Binding-site contacts:
Ligand atom C8 contacts residue PRO272 of chain 1.A at 3.9 Å (hydrophobic).
Ligand atom C4 contacts residue ASP303 of chain 1.A at 3.3 Å.
Ligand atom O6B contacts residue ASP303 of chain 1.A at 3.8 Å.
Ligand atom O6 contacts residue ARG304 of chain 1.A at 3.3 Å.
Ligand atom O4 contacts residue GLY301 of chain 1.A at 3.3 Å (h-bond).
Ligand atom C4 contacts residue ASP202 of chain 1.A at 3.9 Å.
Ligand atom O2 contacts residue TRP343 of chain 1.A at 3.1 Å.
Ligand atom O6 contacts residue TRP347 of chain 1.A at 3.9 Å.
Ligand atom C2 contacts residue CYS268 of chain 1.A at 3.7 Å (hydrophobic).
Ligand atom C8 contacts residue PHE253 of chain 1.A at 3.8 Å (hydrophobic).
Ligand atom O7 contacts residue GLY270 of chain 1.A at 3.3 Å.
Ligand atom O5 contacts residue CYS268 of chain 1.A at 3.8 Å.
Ligand atom O7 contacts residue VAL269 of chain 1.A at 3.8 Å.
Ligand atom O4 contacts residue ASP303 of chain 1.A at 4.0 Å.
Ligand atom O7 contacts residue GLY271 of chain 1.A at 3.3 Å (h-bond).
Ligand atom C2 contacts residue ASP303 of chain 1.A at 3.7 Å.
Ligand atom C1 contacts residue ASP303 of chain 1.A at 3.3 Å.
Ligand atom O7 contacts residue CYS268 of chain 1.A at 3.9 Å.
Ligand atom O3 contacts residue ASP303 of chain 1.A at 2.7 Å (salt-bridge).
Ligand atom O6A contacts residue ASP302 of chain 1.A at 2.8 Å (salt-bridge).
Ligand atom O4 contacts residue TYR300 of chain 1.A at 3.5 Å (h-bond).
Ligand atom O6A contacts residue LYS178 of chain 1.A at 3.4 Å.
Ligand atom O6B contacts residue LYS178 of chain 1.A at 2.9 Å (salt-bridge).
Ligand atom C4 contacts residue GLY301 of chain 1.A at 3.9 Å.
Ligand atom C6 contacts residue ARG304 of chain 1.A at 3.7 Å.
Ligand atom O1 contacts residue CYS268 of chain 1.A at 3.6 Å.
Ligand atom C2 contacts residue ASP303 of chain 1.A at 3.9 Å.
Ligand atom O4 contacts residue ASP202 of chain 1.A at 3.3 Å (salt-bridge).
Ligand atom O3 contacts residue ASP202 of chain 1.A at 3.6 Å.
Ligand atom C6 contacts residue SER346 of chain 1.A at 3.2 Å.
Ligand atom C7 contacts residue GLY271 of chain 1.A at 3.9 Å.
Ligand atom O6 contacts residue SER346 of chain 1.A at 3.6 Å (h-bond).
Ligand atom O5 contacts residue ASP303 of chain 1.A at 2.9 Å (salt-bridge).
Ligand atom C1 contacts residue CYS268 of chain 1.A at 3.9 Å (hydrophobic).
Ligand atom C3 contacts residue ASP303 of chain 1.A at 3.5 Å.
Ligand atom C6 contacts residue ASP302 of chain 1.A at 3.2 Å.
Ligand atom O7 contacts residue ARG257 of chain 1.A at 3.9 Å.
Ligand atom C6 contacts residue LYS178 of chain 1.A at 3.7 Å.
Ligand atom O6B contacts residue ASP302 of chain 1.A at 3.4 Å (salt-bridge).
Ligand atom O6 contacts residue TRP343 of chain 1.A at 3.7 Å.

This protein binds this small molecule.
Small molecule (SMILES): CC(=O)N[C@@H]1[C@@H](O[C@@H]2O[C@H](C(=O)O)[C@@H](O)[C@H](O)[C@H]2O)[C@H](O)[C@@H](CO)O[C@H]1O

Sequence of chain 1.A:
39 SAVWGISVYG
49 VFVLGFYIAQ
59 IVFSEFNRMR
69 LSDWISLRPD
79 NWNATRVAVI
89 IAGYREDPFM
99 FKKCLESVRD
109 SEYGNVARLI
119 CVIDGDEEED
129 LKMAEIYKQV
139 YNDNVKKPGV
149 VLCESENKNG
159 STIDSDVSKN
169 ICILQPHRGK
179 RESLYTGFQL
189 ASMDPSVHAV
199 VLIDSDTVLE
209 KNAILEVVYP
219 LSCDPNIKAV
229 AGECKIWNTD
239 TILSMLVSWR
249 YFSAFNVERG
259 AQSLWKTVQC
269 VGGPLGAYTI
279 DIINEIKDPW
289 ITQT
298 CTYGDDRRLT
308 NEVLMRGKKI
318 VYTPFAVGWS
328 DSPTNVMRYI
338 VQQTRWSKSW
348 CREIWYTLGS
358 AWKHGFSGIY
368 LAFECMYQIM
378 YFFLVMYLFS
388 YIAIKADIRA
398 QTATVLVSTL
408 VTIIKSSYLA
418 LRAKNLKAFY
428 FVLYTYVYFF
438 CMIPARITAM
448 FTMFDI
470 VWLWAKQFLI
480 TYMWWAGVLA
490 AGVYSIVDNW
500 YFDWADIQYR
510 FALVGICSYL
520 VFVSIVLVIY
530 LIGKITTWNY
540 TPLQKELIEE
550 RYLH